Sequence of chain 1.A:
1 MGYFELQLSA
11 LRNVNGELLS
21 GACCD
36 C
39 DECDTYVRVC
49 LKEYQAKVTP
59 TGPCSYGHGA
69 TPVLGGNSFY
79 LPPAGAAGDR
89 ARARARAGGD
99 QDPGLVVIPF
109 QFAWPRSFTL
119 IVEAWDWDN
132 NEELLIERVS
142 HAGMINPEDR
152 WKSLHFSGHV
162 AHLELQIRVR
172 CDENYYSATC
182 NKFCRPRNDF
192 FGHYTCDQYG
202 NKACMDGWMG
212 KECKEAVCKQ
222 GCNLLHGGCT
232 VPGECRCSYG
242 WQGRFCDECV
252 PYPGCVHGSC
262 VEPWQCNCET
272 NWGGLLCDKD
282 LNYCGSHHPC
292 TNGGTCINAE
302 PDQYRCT

This small molecule binds to this protein.
Small molecule (SMILES): C[C@@H]1O[C@@H](O)[C@@H](O)[C@H](O)[C@@H]1O

Binding-site contacts:
Ligand atom O5 contacts residue GLY294 of chain 1.A at 4.3 Å.
Ligand atom C2 contacts residue THR296 of chain 1.A at 2.4 Å.
Ligand atom C5 contacts residue THR296 of chain 1.A at 3.2 Å.
Ligand atom O5 contacts residue GLY295 of chain 1.A at 2.8 Å (h-bond).
Ligand atom C5 contacts residue GLY295 of chain 1.A at 3.7 Å.
Ligand atom C4 contacts residue THR296 of chain 1.A at 4.0 Å.
Ligand atom O2 contacts residue THR296 of chain 1.A at 2.9 Å (h-bond).
Ligand atom C3 contacts residue THR296 of chain 1.A at 3.6 Å.
Ligand atom O5 contacts residue THR296 of chain 1.A at 2.1 Å (h-bond).
Ligand atom C1 contacts residue GLY295 of chain 1.A at 3.3 Å.
Ligand atom C6 contacts residue THR296 of chain 1.A at 4.4 Å.
Ligand atom C5 contacts residue GLY294 of chain 1.A at 4.4 Å.
Ligand atom C6 contacts residue GLY295 of chain 1.A at 3.9 Å.
Ligand atom C6 contacts residue GLY294 of chain 1.A at 3.6 Å.
Ligand atom C1 contacts residue THR296 of chain 1.A at 1.1 Å.